This small molecule binds to this protein.
Small molecule (SMILES): CC(=O)N[C@H]1[C@H](O[C@H]2[C@H](O)[C@@H](NC(C)=O)CO[C@@H]2CO[C@@H]2O[C@@H](C)[C@@H](O)[C@@H](O)[C@@H]2O)O[C@H](CO)[C@@H](O[C@@H]2O[C@H](CO[C@H]3O[C@H](CO)[C@@H](O)[C@H](O)[C@@H]3O[C@@H]3O[C@H](CO)[C@@H](O)[C@H](O)[C@H]3NC(C)=O)[C@@H](O)[C@H](O[C@H]3O[C@H](CO)[C@@H](O)[C@H](O)[C@@H]3O[C@@H]3O[C@H](CO)[C@@H](O)[C@H](O)[C@H]3NC(C)=O)[C@@H]2O)[C@@H]1O

Sequence of chain 1.A:
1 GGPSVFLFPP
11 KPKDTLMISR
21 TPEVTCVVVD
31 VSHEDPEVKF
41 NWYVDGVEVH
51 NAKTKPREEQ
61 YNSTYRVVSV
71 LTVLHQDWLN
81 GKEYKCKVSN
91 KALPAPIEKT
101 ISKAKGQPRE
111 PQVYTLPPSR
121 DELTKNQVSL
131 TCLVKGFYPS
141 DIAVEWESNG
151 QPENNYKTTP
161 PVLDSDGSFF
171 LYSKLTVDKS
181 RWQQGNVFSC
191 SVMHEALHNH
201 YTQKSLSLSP

Binding-site contacts:
Ligand atom C2 contacts residue PHE6 of chain 1.A at 3.6 Å (hydrophobic).
Ligand atom C5 contacts residue PHE8 of chain 1.A at 3.7 Å (hydrophobic).
Ligand atom C7 contacts residue ASN62 of chain 1.A at 3.2 Å.
Ligand atom C7 contacts residue ASP30 of chain 1.A at 3.7 Å.
Ligand atom N2 contacts residue ASN62 of chain 1.A at 2.8 Å (h-bond).
Ligand atom O6 contacts residue THR25 of chain 1.A at 3.8 Å.
Ligand atom C1 contacts residue PHE6 of chain 1.A at 3.7 Å (hydrophobic).
Ligand atom O4 contacts residue LYS11 of chain 1.A at 3.1 Å (salt-bridge).
Ligand atom C8 contacts residue ARG66 of chain 1.A at 3.8 Å.
Ligand atom O4 contacts residue BMA3 of chain 1.D at 3.6 Å.
Ligand atom O4 contacts residue MAN4 of chain 1.D at 2.7 Å (h-bond).
Ligand atom C4 contacts residue MAN4 of chain 1.D at 3.4 Å.
Ligand atom C6 contacts residue GLN60 of chain 1.A at 3.5 Å.
Ligand atom O6 contacts residue PHE8 of chain 1.A at 3.5 Å.
Ligand atom O5 contacts residue PHE6 of chain 1.A at 3.7 Å.
Ligand atom C5 contacts residue MAN4 of chain 1.D at 3.3 Å.
Ligand atom O7 contacts residue ASP30 of chain 1.A at 3.8 Å.
Ligand atom O7 contacts residue ARG66 of chain 1.A at 2.9 Å (salt-bridge).
Ligand atom C3 contacts residue PHE6 of chain 1.A at 3.8 Å (hydrophobic).
Ligand atom C6 contacts residue PHE8 of chain 1.A at 3.6 Å (hydrophobic).
Ligand atom C6 contacts residue PHE6 of chain 1.A at 3.7 Å (hydrophobic).
Ligand atom O3 contacts residue LYS11 of chain 1.A at 2.7 Å (salt-bridge).
Ligand atom C1 contacts residue ASN62 of chain 1.A at 1.4 Å.
Ligand atom C4 contacts residue LYS11 of chain 1.A at 3.8 Å.
Ligand atom C3 contacts residue ASP30 of chain 1.A at 3.5 Å.
Ligand atom C1 contacts residue PHE8 of chain 1.A at 3.8 Å (hydrophobic).
Ligand atom C3 contacts residue LYS11 of chain 1.A at 3.4 Å.
Ligand atom C2 contacts residue ASN62 of chain 1.A at 2.3 Å.
Ligand atom C3 contacts residue ASN62 of chain 1.A at 3.7 Å.
Ligand atom C1 contacts residue THR64 of chain 1.A at 3.5 Å.
Ligand atom C2 contacts residue ASP30 of chain 1.A at 3.7 Å.
Ligand atom C6 contacts residue THR25 of chain 1.A at 3.6 Å.
Ligand atom C8 contacts residue ASN62 of chain 1.A at 3.1 Å.
Ligand atom O4 contacts residue VAL29 of chain 1.A at 3.6 Å.
Ligand atom C5 contacts residue ASN62 of chain 1.A at 3.7 Å.
Ligand atom O7 contacts residue VAL29 of chain 1.A at 3.6 Å.
Ligand atom C4 contacts residue PHE6 of chain 1.A at 3.8 Å (hydrophobic).
Ligand atom C7 contacts residue ARG66 of chain 1.A at 3.7 Å.
Ligand atom O5 contacts residue ASN62 of chain 1.A at 2.4 Å (h-bond).
Ligand atom N2 contacts residue ASP30 of chain 1.A at 2.9 Å (salt-bridge).